A protein and the small-molecule ligand that binds it are described below.
Small molecule (SMILES): O=S(=O)(O)c1cccc2cccc(Nc3ccccc3)c12

Binding-site contacts:
Ligand atom C5 contacts residue TYR154 of chain 1.M at 3.5 Å (hydrophobic).
Ligand atom C11 contacts residue VAL161 of chain 1.M at 3.9 Å (hydrophobic).
Ligand atom C10 contacts residue LYS37 of chain 1.M at 3.6 Å.
Ligand atom C9 contacts residue TYR154 of chain 1.M at 3.5 Å (hydrophobic).
Ligand atom C6 contacts residue LYS37 of chain 1.M at 4.2 Å.
Ligand atom C4 contacts residue VAL34 of chain 1.M at 3.4 Å (hydrophobic).
Ligand atom C12 contacts residue LYS37 of chain 1.M at 3.5 Å.
Ligand atom C6 contacts residue ALA38 of chain 1.M at 3.8 Å (hydrophobic).
Ligand atom C13 contacts residue LYS37 of chain 1.M at 4.0 Å.
Ligand atom C7 contacts residue LYS37 of chain 1.M at 3.6 Å.
Ligand atom C2 contacts residue VAL34 of chain 1.M at 4.0 Å (hydrophobic).
Ligand atom C7 contacts residue TYR154 of chain 1.M at 3.8 Å (hydrophobic).
Ligand atom C15 contacts residue PHE162 of chain 1.M at 3.4 Å (hydrophobic).
Ligand atom C5 contacts residue LYS37 of chain 1.M at 4.1 Å.
Ligand atom C8 contacts residue TYR154 of chain 1.M at 3.7 Å (hydrophobic).
Ligand atom C10 contacts residue TYR154 of chain 1.M at 3.5 Å (hydrophobic).
Ligand atom C16 contacts residue LYS37 of chain 1.M at 3.7 Å.
Ligand atom C2 contacts residue LYS37 of chain 1.M at 3.9 Å.
Ligand atom O3 contacts residue TYR154 of chain 1.M at 3.9 Å.
Ligand atom N contacts residue TYR154 of chain 1.M at 3.7 Å.
Ligand atom C2 contacts residue TYR154 of chain 1.M at 3.7 Å (hydrophobic).
Ligand atom N contacts residue LYS37 of chain 1.M at 3.3 Å.
Ligand atom C16 contacts residue PHE162 of chain 1.M at 3.7 Å (hydrophobic).
Ligand atom C7 contacts residue ALA38 of chain 1.M at 3.9 Å (hydrophobic).
Ligand atom S contacts residue LYS37 of chain 1.M at 4.0 Å.
Ligand atom C4 contacts residue TYR154 of chain 1.M at 3.6 Å (hydrophobic).
Ligand atom C2 contacts residue VAL161 of chain 1.M at 4.0 Å (hydrophobic).
Ligand atom C3 contacts residue VAL34 of chain 1.M at 3.2 Å (hydrophobic).
Ligand atom O1 contacts residue LYS37 of chain 1.M at 3.2 Å.
Ligand atom C6 contacts residue TYR154 of chain 1.M at 3.7 Å (hydrophobic).
Ligand atom C11 contacts residue LYS37 of chain 1.M at 3.5 Å.
Ligand atom O2 contacts residue TYR154 of chain 1.M at 2.6 Å (h-bond).
Ligand atom S contacts residue TYR154 of chain 1.M at 3.6 Å.
Ligand atom C15 contacts residue VAL161 of chain 1.M at 3.5 Å (hydrophobic).
Ligand atom C1 contacts residue LYS37 of chain 1.M at 3.3 Å.
Ligand atom C16 contacts residue VAL161 of chain 1.M at 3.3 Å (hydrophobic).
Ligand atom C1 contacts residue TYR154 of chain 1.M at 3.4 Å (hydrophobic).
Ligand atom C9 contacts residue LYS37 of chain 1.M at 3.7 Å.
Ligand atom C3 contacts residue TYR154 of chain 1.M at 3.7 Å (hydrophobic).
Ligand atom C8 contacts residue LYS37 of chain 1.M at 3.8 Å.

Sequence of chain 1.M:
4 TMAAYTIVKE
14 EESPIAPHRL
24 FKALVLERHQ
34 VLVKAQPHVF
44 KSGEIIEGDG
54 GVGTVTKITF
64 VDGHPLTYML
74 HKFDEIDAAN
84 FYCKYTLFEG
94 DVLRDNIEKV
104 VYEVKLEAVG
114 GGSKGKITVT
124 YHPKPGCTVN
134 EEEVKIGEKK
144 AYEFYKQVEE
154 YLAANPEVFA